A small-molecule ligand and the protein it binds are described below.
Small molecule (SMILES): C[N+]1(C)[C@@H]2CC(OC(=O)C(O)(c3cccs3)c3cccs3)C[C@H]1[C@@H]1O[C@@H]12

Binding-site contacts:
Ligand atom C42 contacts residue TRP144 of chain 1.D at 3.4 Å (hydrophobic).
Ligand atom C12 contacts residue TYR413 of chain 1.D at 3.9 Å (hydrophobic).
Ligand atom C12 contacts residue TYR417 of chain 1.D at 3.9 Å (hydrophobic).
Ligand atom O10 contacts residue SER96 of chain 1.D at 2.8 Å (h-bond).
Ligand atom C42 contacts residue TYR93 of chain 1.D at 2.9 Å (hydrophobic).
Ligand atom C4 contacts residue TYR413 of chain 1.D at 3.6 Å (hydrophobic).
Ligand atom C4 contacts residue TYR390 of chain 1.D at 4.0 Å (hydrophobic).
Ligand atom C6 contacts residue CYS416 of chain 1.D at 3.8 Å (hydrophobic).
Ligand atom O33 contacts residue ASN391 of chain 1.D at 3.1 Å (h-bond).
Ligand atom C41 contacts residue TRP144 of chain 1.D at 4.0 Å (hydrophobic).
Ligand atom C7 contacts residue SER96 of chain 1.D at 3.4 Å.
Ligand atom C1 contacts residue TYR417 of chain 1.D at 3.9 Å (hydrophobic).
Ligand atom C9 contacts residue SER96 of chain 1.D at 4.0 Å.
Ligand atom C1 contacts residue CYS416 of chain 1.D at 3.1 Å (hydrophobic).
Ligand atom C9 contacts residue TYR93 of chain 1.D at 3.3 Å (hydrophobic).
Ligand atom C12 contacts residue ASP92 of chain 1.D at 2.9 Å.
Ligand atom S37 contacts residue THR179 of chain 1.D at 3.7 Å.
Ligand atom C6 contacts residue TRP387 of chain 1.D at 3.4 Å (hydrophobic).
Ligand atom C36 contacts residue THR176 of chain 1.D at 3.8 Å.
Ligand atom C8 contacts residue TRP387 of chain 1.D at 4.0 Å (hydrophobic).
Ligand atom N2 contacts residue TYR413 of chain 1.D at 4.0 Å.
Ligand atom C35 contacts residue THR176 of chain 1.D at 4.0 Å.
Ligand atom C5 contacts residue CYS416 of chain 1.D at 3.9 Å (hydrophobic).
Ligand atom O33 contacts residue PHE184 of chain 1.D at 3.5 Å.
Ligand atom C43 contacts residue TRP144 of chain 1.D at 3.7 Å (hydrophobic).
Ligand atom C1 contacts residue TYR413 of chain 1.D at 3.7 Å (hydrophobic).
Ligand atom C41 contacts residue TYR93 of chain 1.D at 3.1 Å (hydrophobic).
Ligand atom S37 contacts residue ALA180 of chain 1.D at 4.0 Å.
Ligand atom C12 contacts residue SER96 of chain 1.D at 3.7 Å.
Ligand atom C43 contacts residue ASN97 of chain 1.D at 3.2 Å.
Ligand atom C3 contacts residue TYR413 of chain 1.D at 3.3 Å (hydrophobic).
Ligand atom S44 contacts residue TRP387 of chain 1.D at 3.9 Å.
Ligand atom C34 contacts residue TYR390 of chain 1.D at 3.7 Å (hydrophobic).
Ligand atom C9 contacts residue TYR413 of chain 1.D at 3.9 Å (hydrophobic).
Ligand atom C7 contacts residue TRP387 of chain 1.D at 3.6 Å (hydrophobic).
Ligand atom C43 contacts residue TYR93 of chain 1.D at 4.0 Å (hydrophobic).
Ligand atom O29 contacts residue ASN391 of chain 1.D at 3.1 Å (h-bond).
Ligand atom C8 contacts residue SER96 of chain 1.D at 2.8 Å.
Ligand atom O29 contacts residue TYR390 of chain 1.D at 3.6 Å.
Ligand atom O10 contacts residue TYR93 of chain 1.D at 3.6 Å.

Sequence of chain 1.D:
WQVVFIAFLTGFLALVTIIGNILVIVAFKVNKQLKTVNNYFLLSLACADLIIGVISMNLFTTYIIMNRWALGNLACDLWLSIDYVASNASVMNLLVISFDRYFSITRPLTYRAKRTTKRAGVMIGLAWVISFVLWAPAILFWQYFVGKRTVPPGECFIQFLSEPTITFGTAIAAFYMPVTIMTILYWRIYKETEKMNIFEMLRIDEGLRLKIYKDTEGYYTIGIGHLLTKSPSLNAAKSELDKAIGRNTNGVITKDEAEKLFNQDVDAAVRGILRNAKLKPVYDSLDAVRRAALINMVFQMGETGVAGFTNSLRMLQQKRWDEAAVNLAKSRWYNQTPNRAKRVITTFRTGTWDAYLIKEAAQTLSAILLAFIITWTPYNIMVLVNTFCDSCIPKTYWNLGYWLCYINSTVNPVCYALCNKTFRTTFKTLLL